This protein binds this small molecule.
Small molecule (SMILES): CC(=O)N[C@@H]1[C@@H](O)[C@H](O)[C@@H](CO)O[C@H]1O

Sequence of chain 53.D:
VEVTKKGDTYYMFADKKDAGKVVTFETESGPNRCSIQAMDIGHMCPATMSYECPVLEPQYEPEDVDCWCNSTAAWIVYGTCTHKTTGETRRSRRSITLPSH

Binding-site contacts:
Ligand atom C1 contacts residue ARG33 of chain 53.D at 4.3 Å.
Ligand atom C5 contacts residue ASN70 of chain 53.D at 3.7 Å.
Ligand atom C7 contacts residue PRO31 of chain 53.D at 3.1 Å (hydrophobic).
Ligand atom O5 contacts residue ASN70 of chain 53.D at 2.4 Å (h-bond).
Ligand atom N2 contacts residue ASN32 of chain 53.D at 4.0 Å.
Ligand atom O3 contacts residue PRO31 of chain 53.D at 3.4 Å (h-bond).
Ligand atom C1 contacts residue PRO31 of chain 53.D at 4.2 Å (hydrophobic).
Ligand atom C5 contacts residue ARG33 of chain 53.D at 4.4 Å.
Ligand atom C2 contacts residue PRO31 of chain 53.D at 3.4 Å (hydrophobic).
Ligand atom O7 contacts residue SER29 of chain 53.D at 4.4 Å.
Ligand atom N2 contacts residue ASN70 of chain 53.D at 2.9 Å (h-bond).
Ligand atom C1 contacts residue ASN32 of chain 53.D at 4.5 Å.
Ligand atom N2 contacts residue PRO31 of chain 53.D at 2.5 Å (h-bond).
Ligand atom C8 contacts residue ASN70 of chain 53.D at 3.9 Å.
Ligand atom C1 contacts residue ASN70 of chain 53.D at 1.4 Å.
Ligand atom O7 contacts residue PRO31 of chain 53.D at 3.2 Å (h-bond).
Ligand atom O7 contacts residue ASN70 of chain 53.D at 3.3 Å (h-bond).
Ligand atom C2 contacts residue ASN70 of chain 53.D at 2.5 Å.
Ligand atom O7 contacts residue SER71 of chain 53.D at 3.8 Å.
Ligand atom C3 contacts residue PRO31 of chain 53.D at 3.3 Å (hydrophobic).
Ligand atom O6 contacts residue ARG33 of chain 53.D at 3.2 Å (salt-bridge).
Ligand atom C6 contacts residue ARG33 of chain 53.D at 3.3 Å.
Ligand atom C8 contacts residue PRO31 of chain 53.D at 4.4 Å (hydrophobic).
Ligand atom C7 contacts residue ASN70 of chain 53.D at 3.1 Å.
Ligand atom C3 contacts residue ASN70 of chain 53.D at 3.8 Å.
Ligand atom C4 contacts residue ASN70 of chain 53.D at 4.2 Å.